The protein below binds the small molecule below.
Small molecule (SMILES): Nc1ncnc2c1ncn2[C@@H]1O[C@H](CO[P](=O)(O)O[P](=O)(O)NP(=O)(O)O)[C@@H](O)[C@H]1O

Binding-site contacts:
Ligand atom N7 contacts residue LEU141 of chain 1.F at 3.6 Å.
Ligand atom N1 contacts residue TYR89 of chain 1.F at 3.9 Å.
Ligand atom N6 contacts residue GLU88 of chain 1.F at 2.9 Å (salt-bridge).
Ligand atom C6 contacts residue GLU88 of chain 1.F at 3.8 Å.
Ligand atom O2B contacts residue GLY19 of chain 1.F at 3.6 Å.
Ligand atom O4' contacts residue VAL21 of chain 1.F at 3.8 Å.
Ligand atom N9 contacts residue VAL21 of chain 1.F at 4.0 Å.
Ligand atom PB contacts residue LYS36 of chain 1.F at 3.8 Å.
Ligand atom O4' contacts residue GLY14 of chain 1.F at 3.5 Å.
Ligand atom C4' contacts residue GLU15 of chain 1.F at 3.9 Å.
Ligand atom C5' contacts residue GLY16 of chain 1.F at 3.4 Å.
Ligand atom O2A contacts residue GLY16 of chain 1.F at 3.3 Å.
Ligand atom O1B contacts residue TYR18 of chain 1.F at 3.4 Å.
Ligand atom C2 contacts residue LEU13 of chain 1.F at 3.7 Å (hydrophobic).
Ligand atom N1 contacts residue ALA34 of chain 1.F at 3.5 Å.
Ligand atom O1B contacts residue LYS36 of chain 1.F at 3.1 Å.
Ligand atom O5' contacts residue VAL21 of chain 1.F at 4.0 Å.
Ligand atom C5 contacts residue LEU141 of chain 1.F at 3.7 Å (hydrophobic).
Ligand atom C2' contacts residue LEU141 of chain 1.F at 3.9 Å (hydrophobic).
Ligand atom O2B contacts residue GLY16 of chain 1.F at 3.0 Å.
Ligand atom C4' contacts residue GLY14 of chain 1.F at 3.7 Å.
Ligand atom N1 contacts residue GLU88 of chain 1.F at 3.8 Å.
Ligand atom N3 contacts residue LEU13 of chain 1.F at 3.9 Å.
Ligand atom N3B contacts residue GLY19 of chain 1.F at 2.9 Å (h-bond).
Ligand atom N3 contacts residue CYS90 of chain 1.F at 3.6 Å.
Ligand atom C6 contacts residue ALA34 of chain 1.F at 3.8 Å (hydrophobic).
Ligand atom C4 contacts residue VAL21 of chain 1.F at 3.9 Å (hydrophobic).
Ligand atom N6 contacts residue LEU141 of chain 1.F at 4.0 Å.
Ligand atom N3B contacts residue LYS36 of chain 1.F at 3.4 Å.
Ligand atom C2 contacts residue CYS90 of chain 1.F at 2.9 Å (hydrophobic).
Ligand atom O2B contacts residue TYR18 of chain 1.F at 3.3 Å (h-bond).
Ligand atom N3B contacts residue TYR18 of chain 1.F at 4.0 Å.
Ligand atom N1 contacts residue CYS90 of chain 1.F at 3.0 Å (h-bond).
Ligand atom C6 contacts residue LEU141 of chain 1.F at 3.9 Å (hydrophobic).
Ligand atom PB contacts residue TYR18 of chain 1.F at 4.0 Å.
Ligand atom O2' contacts residue GLU96 of chain 1.F at 2.7 Å (salt-bridge).
Ligand atom O2B contacts residue SER17 of chain 1.F at 3.1 Å (h-bond).
Ligand atom N6 contacts residue MET87 of chain 1.F at 3.6 Å.
Ligand atom PB contacts residue GLY19 of chain 1.F at 3.9 Å.
Ligand atom C5' contacts residue GLU15 of chain 1.F at 3.8 Å.

Sequence of chain 1.F:
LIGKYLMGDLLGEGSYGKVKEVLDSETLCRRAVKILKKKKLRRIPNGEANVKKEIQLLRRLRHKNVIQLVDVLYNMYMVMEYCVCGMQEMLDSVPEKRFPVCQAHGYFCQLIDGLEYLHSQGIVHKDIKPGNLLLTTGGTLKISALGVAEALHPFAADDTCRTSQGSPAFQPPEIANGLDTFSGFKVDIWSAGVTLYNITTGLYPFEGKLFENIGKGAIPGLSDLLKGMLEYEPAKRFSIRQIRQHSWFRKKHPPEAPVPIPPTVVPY